The protein below binds the small molecule below.
Small molecule (SMILES): CCCCCCNC(=O)Oc1cccc(-c2ccc([C@H](C)C(=O)O)cc2F)c1

Binding-site contacts:
Ligand atom C20 contacts residue SER499 of chain 2.A at 3.6 Å.
Ligand atom C07 contacts residue SER499 of chain 2.A at 3.4 Å.
Ligand atom O17 contacts residue VAL85 of chain 2.A at 3.8 Å.
Ligand atom C11 contacts residue GLY495 of chain 2.A at 3.5 Å.
Ligand atom C28 contacts residue GLY502 of chain 2.A at 3.7 Å.
Ligand atom O21 contacts residue TYR354 of chain 2.A at 2.5 Å (h-bond).
Ligand atom C04 contacts residue VAL492 of chain 2.A at 3.7 Å (hydrophobic).
Ligand atom C13 contacts residue TYR324 of chain 2.A at 3.4 Å (hydrophobic).
Ligand atom C20 contacts residue TYR354 of chain 2.A at 3.0 Å (hydrophobic).
Ligand atom C01 contacts residue VAL318 of chain 2.A at 3.7 Å (hydrophobic).
Ligand atom C24 contacts residue SER499 of chain 2.A at 3.7 Å.
Ligand atom C24 contacts residue PHE174 of chain 2.A at 3.7 Å (hydrophobic).
Ligand atom O15 contacts residue TYR324 of chain 2.A at 2.6 Å (h-bond).
Ligand atom C25 contacts residue SER499 of chain 2.A at 3.4 Å.
Ligand atom O21 contacts residue TYR317 of chain 2.A at 3.1 Å.
Ligand atom C02 contacts residue ALA496 of chain 2.A at 3.6 Å (hydrophobic).
Ligand atom O17 contacts residue ALA496 of chain 2.A at 3.6 Å.
Ligand atom C26 contacts residue PHE350 of chain 2.A at 3.8 Å (hydrophobic).
Ligand atom O19 contacts residue TYR354 of chain 2.A at 2.9 Å (h-bond).
Ligand atom F18 contacts residue ALA496 of chain 2.A at 3.6 Å.
Ligand atom C28 contacts residue ILE346 of chain 2.A at 3.7 Å (hydrophobic).
Ligand atom C05 contacts residue LEU321 of chain 2.A at 3.5 Å (hydrophobic).
Ligand atom N22 contacts residue SER499 of chain 2.A at 2.6 Å (h-bond).
Ligand atom C14 contacts residue TYR324 of chain 2.A at 3.5 Å (hydrophobic).
Ligand atom C12 contacts residue ALA496 of chain 2.A at 3.6 Å (hydrophobic).
Ligand atom C01 contacts residue ALA496 of chain 2.A at 3.6 Å (hydrophobic).
Ligand atom C27 contacts residue GLY502 of chain 2.A at 3.6 Å.
Ligand atom C08 contacts residue SER499 of chain 2.A at 3.8 Å.
Ligand atom C02 contacts residue VAL318 of chain 2.A at 3.5 Å (hydrophobic).
Ligand atom C20 contacts residue TYR317 of chain 2.A at 3.8 Å (hydrophobic).
Ligand atom O15 contacts residue ARG89 of chain 2.A at 3.0 Å (salt-bridge).
Ligand atom C10 contacts residue TRP356 of chain 2.A at 3.7 Å (hydrophobic).
Ligand atom C25 contacts residue LEU503 of chain 2.A at 3.7 Å (hydrophobic).
Ligand atom F18 contacts residue SER499 of chain 2.A at 3.0 Å.
Ligand atom C26 contacts residue PHE178 of chain 2.A at 3.6 Å (hydrophobic).
Ligand atom C14 contacts residue ARG89 of chain 2.A at 3.7 Å.
Ligand atom C23 contacts residue SER499 of chain 2.A at 3.4 Å.
Ligand atom C12 contacts residue GLY495 of chain 2.A at 3.5 Å.
Ligand atom O17 contacts residue ARG89 of chain 2.A at 3.2 Å (salt-bridge).
Ligand atom C09 contacts residue SER499 of chain 2.A at 3.4 Å.

Sequence of chain 2.A:
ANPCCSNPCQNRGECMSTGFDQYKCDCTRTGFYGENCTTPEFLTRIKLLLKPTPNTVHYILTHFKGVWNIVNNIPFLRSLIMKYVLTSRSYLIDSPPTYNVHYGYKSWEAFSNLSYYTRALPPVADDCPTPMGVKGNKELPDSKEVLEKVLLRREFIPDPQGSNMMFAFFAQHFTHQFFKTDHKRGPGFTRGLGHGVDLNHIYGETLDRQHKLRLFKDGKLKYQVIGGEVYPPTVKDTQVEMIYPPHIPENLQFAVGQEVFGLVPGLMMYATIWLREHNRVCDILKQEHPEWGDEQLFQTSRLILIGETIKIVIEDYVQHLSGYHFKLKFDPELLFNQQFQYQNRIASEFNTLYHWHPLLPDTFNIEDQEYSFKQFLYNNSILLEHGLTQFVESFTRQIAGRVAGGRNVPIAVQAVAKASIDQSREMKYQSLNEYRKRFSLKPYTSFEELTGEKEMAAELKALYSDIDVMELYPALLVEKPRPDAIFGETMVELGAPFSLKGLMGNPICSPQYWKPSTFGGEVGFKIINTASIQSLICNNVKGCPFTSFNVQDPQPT